This small molecule binds to this protein.
Small molecule (SMILES): C=C1C[C@]23C[C@@]1(O)CC[C@H]2[C@@]12C=C[C@H](O)[C@@](C)(C(=O)O1)[C@H]2[C@@H]3C(=O)O

Sequence of chain 1.D:
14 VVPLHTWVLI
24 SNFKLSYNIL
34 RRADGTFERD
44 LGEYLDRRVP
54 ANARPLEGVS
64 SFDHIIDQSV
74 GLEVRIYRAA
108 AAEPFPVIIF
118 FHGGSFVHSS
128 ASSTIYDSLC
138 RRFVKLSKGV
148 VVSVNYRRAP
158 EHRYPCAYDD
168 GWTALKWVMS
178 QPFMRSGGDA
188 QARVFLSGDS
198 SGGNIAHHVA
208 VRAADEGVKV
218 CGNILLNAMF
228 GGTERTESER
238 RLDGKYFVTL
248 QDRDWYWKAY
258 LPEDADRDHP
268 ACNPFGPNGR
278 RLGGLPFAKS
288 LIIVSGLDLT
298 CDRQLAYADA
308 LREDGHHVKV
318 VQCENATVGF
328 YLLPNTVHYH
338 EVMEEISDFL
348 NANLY

Binding-site contacts:
Ligand atom C2 contacts residue ILE132 of chain 1.D at 3.8 Å (hydrophobic).
Ligand atom O13 contacts residue VAL245 of chain 1.D at 3.5 Å.
Ligand atom O13 contacts residue ASP249 of chain 1.D at 3.1 Å (salt-bridge).
Ligand atom C2 contacts residue PHE26 of chain 1.D at 3.8 Å (hydrophobic).
Ligand atom C7 contacts residue SER197 of chain 1.D at 3.4 Å.
Ligand atom C3 contacts residue ILE132 of chain 1.D at 3.7 Å (hydrophobic).
Ligand atom O72 contacts residue SER122 of chain 1.D at 3.2 Å (h-bond).
Ligand atom C17 contacts residue ASP249 of chain 1.D at 3.8 Å.
Ligand atom O71 contacts residue GLY121 of chain 1.D at 3.1 Å (h-bond).
Ligand atom C17 contacts residue ARG250 of chain 1.D at 4.0 Å.
Ligand atom C3 contacts residue TYR133 of chain 1.D at 3.5 Å (hydrophobic).
Ligand atom C17 contacts residue TYR253 of chain 1.D at 3.5 Å (hydrophobic).
Ligand atom C15 contacts residue ARG250 of chain 1.D at 3.7 Å.
Ligand atom C14 contacts residue ARG250 of chain 1.D at 3.9 Å.
Ligand atom C17 contacts residue TYR30 of chain 1.D at 3.8 Å (hydrophobic).
Ligand atom O13 contacts residue PHE244 of chain 1.D at 4.0 Å.
Ligand atom O71 contacts residue SER197 of chain 1.D at 3.2 Å (h-bond).
Ligand atom O91 contacts residue GLY326 of chain 1.D at 3.0 Å.
Ligand atom C17 contacts residue ARG34 of chain 1.D at 3.5 Å.
Ligand atom O72 contacts residue ARG250 of chain 1.D at 3.8 Å.
Ligand atom O31 contacts residue GLY121 of chain 1.D at 4.0 Å.
Ligand atom C11 contacts residue ILE23 of chain 1.D at 3.8 Å (hydrophobic).
Ligand atom O72 contacts residue SER197 of chain 1.D at 3.0 Å (h-bond).
Ligand atom C7 contacts residue SER122 of chain 1.D at 3.2 Å.
Ligand atom O13 contacts residue ARG250 of chain 1.D at 4.0 Å.
Ligand atom O71 contacts residue SER122 of chain 1.D at 2.7 Å (h-bond).
Ligand atom C18 contacts residue SER197 of chain 1.D at 3.9 Å.
Ligand atom C15 contacts residue SER122 of chain 1.D at 3.9 Å.
Ligand atom C16 contacts residue ASP249 of chain 1.D at 4.0 Å.
Ligand atom C16 contacts residue ARG250 of chain 1.D at 3.6 Å.
Ligand atom C18 contacts residue ASP196 of chain 1.D at 3.4 Å.
Ligand atom C1 contacts residue PHE26 of chain 1.D at 3.5 Å (hydrophobic).
Ligand atom C4 contacts residue TYR133 of chain 1.D at 4.0 Å (hydrophobic).
Ligand atom C18 contacts residue TYR328 of chain 1.D at 3.6 Å (hydrophobic).
Ligand atom C14 contacts residue VAL245 of chain 1.D at 3.9 Å (hydrophobic).
Ligand atom O31 contacts residue ILE132 of chain 1.D at 3.5 Å.
Ligand atom O92 contacts residue ILE23 of chain 1.D at 4.0 Å.
Ligand atom O31 contacts residue TYR133 of chain 1.D at 2.7 Å (h-bond).
Ligand atom O91 contacts residue VAL325 of chain 1.D at 3.6 Å.
Ligand atom C18 contacts residue TYR133 of chain 1.D at 3.3 Å (hydrophobic).